Binding-site contacts:
Ligand atom C5 contacts residue ASN341 of chain 1.B at 3.6 Å.
Ligand atom O7 contacts residue ASP337 of chain 1.B at 4.3 Å.
Ligand atom N2 contacts residue ASN341 of chain 1.B at 2.9 Å (h-bond).
Ligand atom C7 contacts residue PHE369 of chain 1.B at 4.2 Å (hydrophobic).
Ligand atom C1 contacts residue ASN341 of chain 1.B at 1.4 Å.
Ligand atom C7 contacts residue ASN341 of chain 1.B at 3.8 Å.
Ligand atom C4 contacts residue ASN341 of chain 1.B at 4.2 Å.
Ligand atom C2 contacts residue ASN341 of chain 1.B at 2.4 Å.
Ligand atom N2 contacts residue PHE369 of chain 1.B at 3.8 Å.
Ligand atom O7 contacts residue ASN341 of chain 1.B at 4.2 Å.
Ligand atom C8 contacts residue PHE369 of chain 1.B at 3.6 Å (hydrophobic).
Ligand atom O5 contacts residue ASN341 of chain 1.B at 2.3 Å (h-bond).
Ligand atom C3 contacts residue ASN341 of chain 1.B at 3.7 Å.

The protein below binds the small molecule below.
Small molecule (SMILES): CC(=O)N[C@H]1[C@H](O[C@H]2[C@H](O)[C@@H](NC(C)=O)CO[C@@H]2CO)O[C@H](CO)[C@@H](O)[C@@H]1O

Sequence of chain 1.B:
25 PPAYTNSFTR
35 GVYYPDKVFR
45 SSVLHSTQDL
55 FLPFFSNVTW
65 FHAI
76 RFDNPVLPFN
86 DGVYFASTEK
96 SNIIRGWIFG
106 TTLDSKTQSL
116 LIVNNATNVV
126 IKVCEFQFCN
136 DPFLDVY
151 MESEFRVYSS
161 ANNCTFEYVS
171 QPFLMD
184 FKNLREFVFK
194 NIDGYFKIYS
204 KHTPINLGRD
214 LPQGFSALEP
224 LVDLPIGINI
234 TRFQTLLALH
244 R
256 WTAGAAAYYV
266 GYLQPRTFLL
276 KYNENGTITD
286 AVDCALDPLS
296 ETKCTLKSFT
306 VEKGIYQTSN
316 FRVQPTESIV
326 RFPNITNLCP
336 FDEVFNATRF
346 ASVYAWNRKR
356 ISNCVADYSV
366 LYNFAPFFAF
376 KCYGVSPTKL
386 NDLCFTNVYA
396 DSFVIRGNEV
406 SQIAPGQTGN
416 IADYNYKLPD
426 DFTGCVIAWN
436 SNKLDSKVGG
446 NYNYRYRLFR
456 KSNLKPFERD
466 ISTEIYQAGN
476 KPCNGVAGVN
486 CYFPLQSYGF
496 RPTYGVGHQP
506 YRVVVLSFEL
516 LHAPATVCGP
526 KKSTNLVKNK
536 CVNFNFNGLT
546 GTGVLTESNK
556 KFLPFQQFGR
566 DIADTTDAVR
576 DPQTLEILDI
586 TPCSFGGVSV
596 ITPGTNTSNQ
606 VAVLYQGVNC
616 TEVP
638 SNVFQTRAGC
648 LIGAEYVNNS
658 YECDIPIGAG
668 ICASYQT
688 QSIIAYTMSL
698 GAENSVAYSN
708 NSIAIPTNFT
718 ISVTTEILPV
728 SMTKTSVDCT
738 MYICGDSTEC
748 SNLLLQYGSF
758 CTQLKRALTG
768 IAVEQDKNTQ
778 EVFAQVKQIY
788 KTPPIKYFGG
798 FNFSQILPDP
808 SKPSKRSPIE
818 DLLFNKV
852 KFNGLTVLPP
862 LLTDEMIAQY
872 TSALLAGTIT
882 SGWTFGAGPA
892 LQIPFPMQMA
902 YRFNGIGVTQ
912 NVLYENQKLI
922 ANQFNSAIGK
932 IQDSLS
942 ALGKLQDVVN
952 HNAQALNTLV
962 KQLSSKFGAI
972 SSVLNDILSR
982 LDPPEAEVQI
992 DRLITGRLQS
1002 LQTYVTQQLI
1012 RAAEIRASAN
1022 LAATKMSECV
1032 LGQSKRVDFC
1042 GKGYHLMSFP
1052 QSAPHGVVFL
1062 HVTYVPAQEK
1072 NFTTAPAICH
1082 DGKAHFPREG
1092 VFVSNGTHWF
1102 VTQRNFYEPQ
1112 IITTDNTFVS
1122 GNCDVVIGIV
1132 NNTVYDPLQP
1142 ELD